Sequence of chain 1.E:
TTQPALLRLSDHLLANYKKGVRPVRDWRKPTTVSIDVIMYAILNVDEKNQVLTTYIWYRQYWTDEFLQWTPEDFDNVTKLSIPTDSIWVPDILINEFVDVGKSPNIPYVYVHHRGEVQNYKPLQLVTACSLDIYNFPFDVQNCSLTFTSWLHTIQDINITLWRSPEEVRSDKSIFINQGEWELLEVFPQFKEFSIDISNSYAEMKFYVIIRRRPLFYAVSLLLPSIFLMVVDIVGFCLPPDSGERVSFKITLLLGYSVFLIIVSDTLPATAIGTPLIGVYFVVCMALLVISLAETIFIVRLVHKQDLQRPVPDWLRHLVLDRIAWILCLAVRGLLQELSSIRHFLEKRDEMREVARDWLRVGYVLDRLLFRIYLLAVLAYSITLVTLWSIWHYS

Binding-site contacts:
Ligand atom C6 contacts residue ILE159 of chain 1.E at 4.5 Å (hydrophobic).
Ligand atom C7 contacts residue ASN158 of chain 1.E at 3.4 Å.
Ligand atom C6 contacts residue PHE190 of chain 1.E at 4.5 Å (hydrophobic).
Ligand atom C2 contacts residue ASN158 of chain 1.E at 3.4 Å.
Ligand atom C1 contacts residue PHE190 of chain 1.E at 3.7 Å (hydrophobic).
Ligand atom O7 contacts residue ASN158 of chain 1.E at 2.4 Å (h-bond).
Ligand atom C8 contacts residue PHE190 of chain 1.E at 4.2 Å (hydrophobic).
Ligand atom N2 contacts residue ASN158 of chain 1.E at 3.8 Å.
Ligand atom O6 contacts residue THR160 of chain 1.E at 3.5 Å.
Ligand atom O6 contacts residue PHE190 of chain 1.E at 3.5 Å.
Ligand atom O7 contacts residue PHE190 of chain 1.E at 4.2 Å.
Ligand atom C5 contacts residue PHE190 of chain 1.E at 4.0 Å (hydrophobic).
Ligand atom O5 contacts residue ASN158 of chain 1.E at 3.5 Å (h-bond).
Ligand atom O5 contacts residue ILE159 of chain 1.E at 4.3 Å.
Ligand atom O6 contacts residue ILE159 of chain 1.E at 3.1 Å (h-bond).
Ligand atom C6 contacts residue THR160 of chain 1.E at 3.8 Å.
Ligand atom C1 contacts residue ASN158 of chain 1.E at 3.3 Å.
Ligand atom O5 contacts residue PHE190 of chain 1.E at 3.5 Å.
Ligand atom O5 contacts residue THR160 of chain 1.E at 4.4 Å.

This small molecule binds to this protein.
Small molecule (SMILES): CC(=O)N[C@H]1[C@H](O[C@H]2[C@H](O)[C@@H](NC(C)=O)CO[C@@H]2CO)O[C@H](CO)[C@@H](O[C@@H]2O[C@H](CO)[C@@H](O)[C@H](O)[C@@H]2O)[C@@H]1O